Sequence of chain 1.A:
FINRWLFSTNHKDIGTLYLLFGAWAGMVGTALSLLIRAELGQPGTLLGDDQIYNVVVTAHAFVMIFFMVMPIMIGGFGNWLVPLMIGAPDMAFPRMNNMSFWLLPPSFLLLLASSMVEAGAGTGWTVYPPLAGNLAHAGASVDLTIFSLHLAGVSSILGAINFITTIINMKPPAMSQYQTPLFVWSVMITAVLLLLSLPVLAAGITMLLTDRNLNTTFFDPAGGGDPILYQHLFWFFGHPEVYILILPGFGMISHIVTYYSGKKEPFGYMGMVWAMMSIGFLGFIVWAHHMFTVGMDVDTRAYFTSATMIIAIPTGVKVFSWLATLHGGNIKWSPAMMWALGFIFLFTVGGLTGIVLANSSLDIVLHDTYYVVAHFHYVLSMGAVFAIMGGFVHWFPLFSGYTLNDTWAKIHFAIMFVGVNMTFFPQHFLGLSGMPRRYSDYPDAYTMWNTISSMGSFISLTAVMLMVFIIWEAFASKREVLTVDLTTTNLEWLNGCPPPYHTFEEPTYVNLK

Sequence of chain 1.J:
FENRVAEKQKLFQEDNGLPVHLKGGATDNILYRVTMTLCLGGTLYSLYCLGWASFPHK

The protein below binds the small molecule below.
Small molecule (SMILES): CCCCCCCCCCO[C@@H]1O[C@H](CO)[C@@H](O[C@H]2O[C@H](CO)[C@@H](O)[C@H](O)[C@H]2O)[C@H](O)[C@H]1O

Binding-site contacts:
Ligand atom O7 contacts residue LEU45 of chain 1.L at 3.4 Å.
Ligand atom O61 contacts residue LYS46 of chain 1.L at 3.8 Å.
Ligand atom C40 contacts residue LEU113 of chain 1.A at 3.5 Å (hydrophobic).
Ligand atom C57 contacts residue HIS42 of chain 1.L at 4.0 Å.
Ligand atom C22 contacts residue MET117 of chain 1.A at 3.9 Å (hydrophobic).
Ligand atom C34 contacts residue TGL1 of chain 1.IA at 3.7 Å.
Ligand atom C57 contacts residue LEU45 of chain 1.L at 3.7 Å (hydrophobic).
Ligand atom C43 contacts residue LEU113 of chain 1.A at 3.4 Å (hydrophobic).
Ligand atom C22 contacts residue PHE38 of chain 1.L at 4.1 Å (hydrophobic).
Ligand atom C37 contacts residue ILE39 of chain 1.L at 3.7 Å (hydrophobic).
Ligand atom O16 contacts residue HIS42 of chain 1.L at 3.5 Å (h-bond).
Ligand atom C18 contacts residue MET117 of chain 1.A at 4.2 Å (hydrophobic).
Ligand atom C18 contacts residue PHE38 of chain 1.L at 4.0 Å (hydrophobic).
Ligand atom O55 contacts residue ARG41 of chain 1.L at 4.0 Å.
Ligand atom C2 contacts residue ARG41 of chain 1.L at 3.3 Å.
Ligand atom C31 contacts residue ALA35 of chain 1.L at 4.0 Å (hydrophobic).
Ligand atom C28 contacts residue ILE39 of chain 1.L at 3.8 Å (hydrophobic).
Ligand atom C5 contacts residue ARG41 of chain 1.L at 4.0 Å.
Ligand atom O5 contacts residue PHE55 of chain 1.J at 3.6 Å.
Ligand atom O61 contacts residue HIS42 of chain 1.L at 3.0 Å (h-bond).
Ligand atom O5 contacts residue HIS42 of chain 1.L at 3.0 Å (h-bond).
Ligand atom C18 contacts residue HIS42 of chain 1.L at 3.7 Å.
Ligand atom C40 contacts residue MET117 of chain 1.A at 3.5 Å (hydrophobic).
Ligand atom C57 contacts residue PHE55 of chain 1.J at 3.5 Å (hydrophobic).
Ligand atom C4 contacts residue LEU45 of chain 1.L at 3.9 Å (hydrophobic).
Ligand atom O7 contacts residue ARG41 of chain 1.L at 4.2 Å.
Ligand atom C4 contacts residue PHE55 of chain 1.J at 4.0 Å (hydrophobic).
Ligand atom C4 contacts residue HIS42 of chain 1.L at 4.0 Å.
Ligand atom C6 contacts residue HIS42 of chain 1.L at 3.7 Å.
Ligand atom C19 contacts residue MET117 of chain 1.A at 3.6 Å (hydrophobic).
Ligand atom C43 contacts residue LEU110 of chain 1.A at 4.2 Å (hydrophobic).
Ligand atom C3 contacts residue LEU45 of chain 1.L at 4.2 Å (hydrophobic).
Ligand atom C31 contacts residue TGL1 of chain 1.IA at 3.6 Å.
Ligand atom O61 contacts residue LEU45 of chain 1.L at 3.5 Å.
Ligand atom O3 contacts residue ARG41 of chain 1.L at 2.5 Å (salt-bridge).
Ligand atom C1 contacts residue ARG41 of chain 1.L at 3.7 Å.
Ligand atom C37 contacts residue LEU113 of chain 1.A at 4.0 Å (hydrophobic).
Ligand atom C6 contacts residue ARG41 of chain 1.L at 4.0 Å.
Ligand atom O49 contacts residue ARG41 of chain 1.L at 3.4 Å (salt-bridge).
Ligand atom O61 contacts residue PHE55 of chain 1.J at 3.7 Å.

Sequence of chain 1.L:
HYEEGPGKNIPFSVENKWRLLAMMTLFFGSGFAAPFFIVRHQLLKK